Sequence of chain 1.A:
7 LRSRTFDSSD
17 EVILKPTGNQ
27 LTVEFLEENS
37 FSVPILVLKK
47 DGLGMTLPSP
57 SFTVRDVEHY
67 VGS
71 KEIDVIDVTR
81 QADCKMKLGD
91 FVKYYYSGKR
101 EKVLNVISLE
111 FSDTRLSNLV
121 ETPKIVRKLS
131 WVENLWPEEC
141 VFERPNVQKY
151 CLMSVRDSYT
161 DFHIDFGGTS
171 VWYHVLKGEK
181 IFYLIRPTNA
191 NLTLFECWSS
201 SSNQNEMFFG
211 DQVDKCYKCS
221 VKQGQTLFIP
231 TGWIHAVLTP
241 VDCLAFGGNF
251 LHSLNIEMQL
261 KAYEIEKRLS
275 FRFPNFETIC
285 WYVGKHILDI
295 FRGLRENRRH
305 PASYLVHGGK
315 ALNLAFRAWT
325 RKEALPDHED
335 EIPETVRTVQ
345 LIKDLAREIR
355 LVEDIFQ

Binding-site contacts:
Ligand atom O1 contacts residue FE21 of chain 1.C at 3.7 Å.
Ligand atom O5 contacts residue HIS163 of chain 1.A at 2.8 Å (h-bond).
Ligand atom O2 contacts residue FE21 of chain 1.C at 1.8 Å.
Ligand atom O3 contacts residue LYS180 of chain 1.A at 3.0 Å (salt-bridge).
Ligand atom C5 contacts residue THR160 of chain 1.A at 3.5 Å.
Ligand atom C5 contacts residue LYS180 of chain 1.A at 3.7 Å.
Ligand atom O5 contacts residue FE21 of chain 1.C at 2.0 Å.
Ligand atom C2 contacts residue HIS163 of chain 1.A at 3.3 Å.
Ligand atom C3 contacts residue TYR173 of chain 1.A at 3.4 Å (hydrophobic).
Ligand atom C3 contacts residue VAL237 of chain 1.A at 3.7 Å (hydrophobic).
Ligand atom O4 contacts residue VAL237 of chain 1.A at 3.7 Å.
Ligand atom O2 contacts residue TYR173 of chain 1.A at 3.4 Å (h-bond).
Ligand atom O4 contacts residue ILE107 of chain 1.A at 3.6 Å.
Ligand atom O1 contacts residue ILE107 of chain 1.A at 4.0 Å.
Ligand atom O3 contacts residue ILE107 of chain 1.A at 3.7 Å.
Ligand atom O5 contacts residue TYR173 of chain 1.A at 3.8 Å.
Ligand atom O4 contacts residue THR160 of chain 1.A at 2.7 Å (h-bond).
Ligand atom C2 contacts residue TYR173 of chain 1.A at 3.1 Å (hydrophobic).
Ligand atom O3 contacts residue VAL237 of chain 1.A at 3.9 Å.
Ligand atom O2 contacts residue ASP165 of chain 1.A at 2.6 Å (salt-bridge).
Ligand atom O1 contacts residue TYR173 of chain 1.A at 3.2 Å (h-bond).
Ligand atom C2 contacts residue FE21 of chain 1.C at 2.6 Å.
Ligand atom O4 contacts residue ASN105 of chain 1.A at 3.5 Å (h-bond).
Ligand atom C1 contacts residue ASP165 of chain 1.A at 3.8 Å.
Ligand atom C1 contacts residue TYR173 of chain 1.A at 3.0 Å (hydrophobic).
Ligand atom C4 contacts residue THR160 of chain 1.A at 3.4 Å.
Ligand atom O5 contacts residue HIS235 of chain 1.A at 2.6 Å (h-bond).
Ligand atom C5 contacts residue ILE107 of chain 1.A at 3.5 Å (hydrophobic).
Ligand atom O2 contacts residue HIS235 of chain 1.A at 3.6 Å.
Ligand atom C1 contacts residue HIS163 of chain 1.A at 3.2 Å.
Ligand atom C5 contacts residue VAL237 of chain 1.A at 3.8 Å (hydrophobic).
Ligand atom C4 contacts residue VAL237 of chain 1.A at 3.7 Å (hydrophobic).
Ligand atom C4 contacts residue ILE107 of chain 1.A at 3.9 Å (hydrophobic).
Ligand atom O3 contacts residue LEU152 of chain 1.A at 3.4 Å.
Ligand atom C2 contacts residue HIS235 of chain 1.A at 3.7 Å.
Ligand atom O5 contacts residue VAL237 of chain 1.A at 3.7 Å.
Ligand atom C3 contacts residue FE21 of chain 1.C at 4.1 Å.
Ligand atom O4 contacts residue LYS180 of chain 1.A at 3.7 Å.
Ligand atom O2 contacts residue HIS163 of chain 1.A at 2.7 Å (h-bond).
Ligand atom C1 contacts residue FE21 of chain 1.C at 2.5 Å.

A protein and the small-molecule ligand that binds it are described below.
Small molecule (SMILES): O=C(O)CCC(=O)C(=O)O